Binding-site contacts:
Ligand atom C6 contacts residue GLU69 of chain 1.D at 4.2 Å.
Ligand atom C4 contacts residue ASN72 of chain 1.D at 4.1 Å.
Ligand atom O2 contacts residue GLU33 of chain 1.D at 2.6 Å (salt-bridge).
Ligand atom O4 contacts residue PHE18 of chain 1.D at 3.7 Å.
Ligand atom C5 contacts residue PHE18 of chain 1.D at 3.5 Å (hydrophobic).
Ligand atom O7 contacts residue PHE16 of chain 1.D at 3.6 Å.
Ligand atom C3 contacts residue GLU33 of chain 1.D at 3.5 Å.
Ligand atom O5 contacts residue LYS21 of chain 1.D at 3.8 Å.
Ligand atom C4 contacts residue GLU33 of chain 1.D at 4.0 Å.
Ligand atom O5 contacts residue ASN72 of chain 1.D at 2.4 Å (h-bond).
Ligand atom O3 contacts residue GLU33 of chain 1.D at 2.7 Å.
Ligand atom N2 contacts residue ASN72 of chain 1.D at 3.1 Å (h-bond).
Ligand atom O3 contacts residue LYS21 of chain 1.D at 2.7 Å (salt-bridge).
Ligand atom C6 contacts residue THR35 of chain 1.D at 3.1 Å.
Ligand atom C2 contacts residue ASN72 of chain 1.D at 2.7 Å.
Ligand atom O6 contacts residue THR35 of chain 1.D at 3.6 Å.
Ligand atom O6 contacts residue PHE16 of chain 1.D at 2.2 Å.
Ligand atom C6 contacts residue PHE18 of chain 1.D at 4.0 Å (hydrophobic).
Ligand atom O5 contacts residue PHE16 of chain 1.D at 3.7 Å.
Ligand atom C5 contacts residue PHE18 of chain 1.D at 4.0 Å (hydrophobic).
Ligand atom O4 contacts residue ASP24 of chain 1.D at 3.4 Å (salt-bridge).
Ligand atom C2 contacts residue GLU33 of chain 1.D at 3.4 Å.
Ligand atom C1 contacts residue LYS21 of chain 1.D at 4.2 Å.
Ligand atom O4 contacts residue THR35 of chain 1.D at 3.9 Å.
Ligand atom C5 contacts residue ASN72 of chain 1.D at 3.3 Å.
Ligand atom C3 contacts residue LYS21 of chain 1.D at 3.4 Å.
Ligand atom O2 contacts residue THR35 of chain 1.D at 2.4 Å (h-bond).
Ligand atom O5 contacts residue PHE18 of chain 1.D at 4.0 Å.
Ligand atom C2 contacts residue THR35 of chain 1.D at 3.3 Å.
Ligand atom O4 contacts residue LYS21 of chain 1.D at 4.0 Å.
Ligand atom O2 contacts residue VAL34 of chain 1.D at 3.9 Å.
Ligand atom C3 contacts residue THR35 of chain 1.D at 3.9 Å.
Ligand atom C1 contacts residue THR35 of chain 1.D at 3.5 Å.
Ligand atom C3 contacts residue ASN72 of chain 1.D at 3.6 Å.
Ligand atom O2 contacts residue PRO19 of chain 1.D at 4.1 Å.
Ligand atom C6 contacts residue PHE16 of chain 1.D at 3.6 Å (hydrophobic).
Ligand atom C4 contacts residue LYS21 of chain 1.D at 4.1 Å.
Ligand atom C1 contacts residue ASN72 of chain 1.D at 1.4 Å.
Ligand atom O4 contacts residue LYS21 of chain 1.D at 3.8 Å.
Ligand atom O7 contacts residue VAL37 of chain 1.D at 3.8 Å.

Sequence of chain 1.D:
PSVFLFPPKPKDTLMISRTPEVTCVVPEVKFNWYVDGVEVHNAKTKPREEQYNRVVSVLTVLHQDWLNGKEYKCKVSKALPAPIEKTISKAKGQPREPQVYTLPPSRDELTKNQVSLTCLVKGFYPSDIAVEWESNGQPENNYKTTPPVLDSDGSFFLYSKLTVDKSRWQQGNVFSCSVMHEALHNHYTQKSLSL

A protein and the small-molecule ligand that binds it are described below.
Small molecule (SMILES): CC(=O)N[C@H]1[C@H](O[C@H]2[C@H](O)[C@@H](NC(C)=O)CO[C@@H]2CO)O[C@H](CO)[C@@H](O[C@@H]2O[C@H](CO[C@@H]3O[C@H](CO)[C@@H](O)[C@H](O)[C@@H]3O[C@@H]3O[C@H](CO)[C@@H](O[C@@H]4O[C@H](CO)[C@H](O)[C@H](O)[C@H]4O)[C@H](O)[C@H]3NC(C)=O)[C@@H](O)[C@H](O[C@H]3O[C@H](CO)[C@@H](O)[C@H](O)[C@@H]3O[C@@H]3O[C@H](CO)[C@@H](O)[C@H](O)[C@H]3NC(C)=O)[C@@H]2O)[C@@H]1O